Sequence of chain 1.A:
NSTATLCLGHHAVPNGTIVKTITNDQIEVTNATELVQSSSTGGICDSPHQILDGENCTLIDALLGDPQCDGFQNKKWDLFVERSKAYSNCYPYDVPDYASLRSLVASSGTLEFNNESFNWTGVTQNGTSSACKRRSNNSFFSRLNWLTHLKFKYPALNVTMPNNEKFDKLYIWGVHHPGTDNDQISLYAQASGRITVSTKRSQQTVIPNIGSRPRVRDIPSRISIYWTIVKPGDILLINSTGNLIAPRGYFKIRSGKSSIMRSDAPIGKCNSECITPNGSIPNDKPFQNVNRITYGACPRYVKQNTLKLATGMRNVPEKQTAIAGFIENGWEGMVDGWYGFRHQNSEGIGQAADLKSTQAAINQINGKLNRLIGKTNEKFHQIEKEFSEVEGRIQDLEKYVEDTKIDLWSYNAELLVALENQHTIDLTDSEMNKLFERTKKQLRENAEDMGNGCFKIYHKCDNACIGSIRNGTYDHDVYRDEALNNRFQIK

Sequence of chain 3.A:
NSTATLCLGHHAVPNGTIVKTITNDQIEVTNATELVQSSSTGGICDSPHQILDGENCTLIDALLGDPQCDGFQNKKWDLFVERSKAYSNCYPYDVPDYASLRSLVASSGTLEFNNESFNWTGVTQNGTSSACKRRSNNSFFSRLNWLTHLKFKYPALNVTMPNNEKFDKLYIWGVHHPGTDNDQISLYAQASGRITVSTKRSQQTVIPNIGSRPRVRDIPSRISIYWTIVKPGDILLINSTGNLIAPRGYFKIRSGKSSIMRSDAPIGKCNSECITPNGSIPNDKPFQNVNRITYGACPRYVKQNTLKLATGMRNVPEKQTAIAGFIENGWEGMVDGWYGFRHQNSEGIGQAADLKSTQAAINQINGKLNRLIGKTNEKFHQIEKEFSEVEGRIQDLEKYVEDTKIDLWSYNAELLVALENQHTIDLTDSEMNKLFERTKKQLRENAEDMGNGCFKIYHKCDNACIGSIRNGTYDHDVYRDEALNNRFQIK

This small molecule binds to this protein.
Small molecule (SMILES): CC(=O)N[C@H]1[C@H](O[C@H]2[C@H](O)[C@@H](NC(C)=O)CO[C@@H]2CO)O[C@H](CO)[C@@H](O[C@H]2O[C@H](CO)[C@@H](O)[C@H](O)[C@@H]2O)[C@@H]1O

Binding-site contacts:
Ligand atom C7 contacts residue ARG222 of chain 1.A at 3.8 Å.
Ligand atom C2 contacts residue ARG222 of chain 1.A at 4.1 Å.
Ligand atom O5 contacts residue ASN165 of chain 3.A at 2.3 Å (h-bond).
Ligand atom C4 contacts residue ASN165 of chain 3.A at 4.2 Å.
Ligand atom C8 contacts residue NAG2 of chain 3.C at 4.0 Å.
Ligand atom O7 contacts residue ASN165 of chain 3.A at 3.9 Å.
Ligand atom O7 contacts residue PRO221 of chain 1.A at 3.5 Å.
Ligand atom C2 contacts residue ASN165 of chain 3.A at 2.5 Å.
Ligand atom O3 contacts residue ARG222 of chain 1.A at 3.9 Å.
Ligand atom O7 contacts residue ARG222 of chain 1.A at 2.8 Å (salt-bridge).
Ligand atom C8 contacts residue THR187 of chain 1.A at 3.9 Å.
Ligand atom C1 contacts residue ARG222 of chain 1.A at 4.3 Å.
Ligand atom C3 contacts residue SER219 of chain 1.A at 3.9 Å.
Ligand atom C1 contacts residue SER219 of chain 1.A at 4.2 Å.
Ligand atom O7 contacts residue ARG220 of chain 1.A at 4.0 Å.
Ligand atom C6 contacts residue ARG222 of chain 1.A at 4.1 Å.
Ligand atom C4 contacts residue ARG222 of chain 1.A at 4.1 Å.
Ligand atom C1 contacts residue ASN165 of chain 3.A at 1.4 Å.
Ligand atom C8 contacts residue ARG222 of chain 1.A at 4.3 Å.
Ligand atom C3 contacts residue ASP225 of chain 1.A at 4.2 Å.
Ligand atom C5 contacts residue LEU244 of chain 3.A at 4.3 Å (hydrophobic).
Ligand atom C5 contacts residue ASN165 of chain 3.A at 3.6 Å.
Ligand atom C2 contacts residue SER219 of chain 1.A at 3.8 Å.
Ligand atom O3 contacts residue ASP225 of chain 1.A at 3.2 Å (salt-bridge).
Ligand atom C8 contacts residue SER219 of chain 1.A at 3.5 Å.
Ligand atom O5 contacts residue ARG222 of chain 1.A at 4.0 Å.
Ligand atom C7 contacts residue SER219 of chain 1.A at 3.6 Å.
Ligand atom O7 contacts residue NAG1 of chain 3.C at 3.5 Å (h-bond).
Ligand atom C7 contacts residue NAG1 of chain 3.C at 3.3 Å.
Ligand atom C8 contacts residue NAG1 of chain 3.C at 3.3 Å.
Ligand atom N2 contacts residue ASN165 of chain 3.A at 3.0 Å (h-bond).
Ligand atom O6 contacts residue ARG222 of chain 1.A at 4.1 Å.
Ligand atom N2 contacts residue SER219 of chain 1.A at 2.9 Å (h-bond).
Ligand atom C7 contacts residue PRO221 of chain 1.A at 4.2 Å (hydrophobic).
Ligand atom C3 contacts residue ASN165 of chain 3.A at 3.8 Å.
Ligand atom N2 contacts residue NAG1 of chain 3.C at 3.9 Å.
Ligand atom C8 contacts residue PRO221 of chain 1.A at 4.1 Å (hydrophobic).
Ligand atom C7 contacts residue ASN165 of chain 3.A at 3.7 Å.
Ligand atom C4 contacts residue ASP225 of chain 1.A at 4.2 Å.
Ligand atom C8 contacts residue ILE242 of chain 3.A at 3.8 Å (hydrophobic).